A small-molecule ligand and the protein it binds are described below.
Small molecule (SMILES): CC(=O)N[C@@H]1[C@@H](O)[C@H](O)[C@@H](CO)O[C@H]1O

Binding-site contacts:
Ligand atom O7 contacts residue ASN72 of chain 44.G at 3.3 Å (h-bond).
Ligand atom C1 contacts residue ASN72 of chain 44.G at 1.5 Å.
Ligand atom C8 contacts residue GLN81 of chain 44.G at 3.2 Å.
Ligand atom C3 contacts residue ASN72 of chain 44.G at 4.0 Å.
Ligand atom N2 contacts residue GLN81 of chain 44.G at 4.3 Å.
Ligand atom C7 contacts residue GLN81 of chain 44.G at 3.8 Å.
Ligand atom C6 contacts residue THR74 of chain 44.G at 3.7 Å.
Ligand atom O5 contacts residue THR74 of chain 44.G at 4.0 Å.
Ligand atom O5 contacts residue ASN72 of chain 44.G at 2.4 Å (h-bond).
Ligand atom C5 contacts residue ASN72 of chain 44.G at 3.7 Å.
Ligand atom N2 contacts residue ASN72 of chain 44.G at 3.2 Å (h-bond).
Ligand atom C1 contacts residue ALA79 of chain 44.G at 4.3 Å (hydrophobic).
Ligand atom C2 contacts residue ASN72 of chain 44.G at 2.6 Å.
Ligand atom O7 contacts residue GLN81 of chain 44.G at 3.9 Å.
Ligand atom C7 contacts residue ASN72 of chain 44.G at 3.5 Å.
Ligand atom C4 contacts residue ASN72 of chain 44.G at 4.3 Å.
Ligand atom C5 contacts residue THR74 of chain 44.G at 3.9 Å.

Sequence of chain 44.G:
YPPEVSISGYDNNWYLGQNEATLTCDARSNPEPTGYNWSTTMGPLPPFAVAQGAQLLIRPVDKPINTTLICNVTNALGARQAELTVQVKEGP